Binding-site contacts:
Ligand atom CB contacts residue ASP53 of chain 1.B at 3.6 Å.
Ligand atom NH1 contacts residue ASN96 of chain 1.A at 3.6 Å (h-bond).
Ligand atom NH1 contacts residue SER30 of chain 1.B at 3.1 Å (h-bond).
Ligand atom OD2 contacts residue LEU54 of chain 1.B at 3.0 Å (h-bond).
Ligand atom NH1 contacts residue ASP99 of chain 1.B at 3.2 Å (salt-bridge).
Ligand atom OD2 contacts residue TYR56 of chain 1.B at 3.4 Å (h-bond).
Ligand atom CB contacts residue TYR59 of chain 1.B at 3.5 Å (hydrophobic).
Ligand atom O contacts residue LEU98 of chain 1.A at 3.1 Å.
Ligand atom N contacts residue ASP53 of chain 1.B at 3.5 Å (salt-bridge).
Ligand atom OD1 contacts residue SER52 of chain 1.B at 3.5 Å (h-bond).
Ligand atom NH2 contacts residue ASP99 of chain 1.B at 2.5 Å (salt-bridge).
Ligand atom OE1 contacts residue THR57 of chain 1.B at 2.6 Å (h-bond).
Ligand atom CG contacts residue SER52 of chain 1.B at 3.4 Å.
Ligand atom OG contacts residue TRP101 of chain 1.A at 3.4 Å (h-bond).
Ligand atom OE1 contacts residue HIS31 of chain 1.A at 3.2 Å.
Ligand atom OG contacts residue THR97 of chain 1.A at 3.5 Å (h-bond).
Ligand atom O contacts residue HIS31 of chain 1.A at 2.8 Å (h-bond).
Ligand atom N contacts residue THR97 of chain 1.A at 3.2 Å (h-bond).
Ligand atom C contacts residue LEU98 of chain 1.A at 3.6 Å (hydrophobic).
Ligand atom OD2 contacts residue SER52 of chain 1.B at 2.6 Å (h-bond).
Ligand atom CB contacts residue VAL99 of chain 1.A at 3.5 Å (hydrophobic).
Ligand atom O contacts residue TRP101 of chain 1.B at 3.1 Å (h-bond).
Ligand atom C contacts residue TYR59 of chain 1.B at 3.5 Å (hydrophobic).
Ligand atom NH1 contacts residue ASP31 of chain 1.B at 3.4 Å (salt-bridge).
Ligand atom CA contacts residue TYR59 of chain 1.B at 3.4 Å (hydrophobic).
Ligand atom CB contacts residue TYR37 of chain 1.A at 3.6 Å (hydrophobic).
Ligand atom OD2 contacts residue ALA55 of chain 1.B at 3.6 Å (h-bond).
Ligand atom O contacts residue VAL99 of chain 1.A at 2.7 Å (h-bond).
Ligand atom O contacts residue TRP101 of chain 1.B at 3.4 Å.
Ligand atom C contacts residue TRP101 of chain 1.B at 3.5 Å (hydrophobic).
Ligand atom NH2 contacts residue TRP101 of chain 1.A at 3.6 Å.
Ligand atom CZ contacts residue ASP99 of chain 1.B at 3.6 Å.
Ligand atom CD contacts residue ASN32 of chain 1.A at 3.6 Å.
Ligand atom OG contacts residue ASN96 of chain 1.A at 2.6 Å (h-bond).
Ligand atom N contacts residue TYR59 of chain 1.B at 2.8 Å (h-bond).
Ligand atom OE1 contacts residue ASN32 of chain 1.A at 3.0 Å (h-bond).
Ligand atom CB contacts residue TRP101 of chain 1.A at 3.5 Å (hydrophobic).
Ligand atom NH1 contacts residue ASP102 of chain 1.B at 2.9 Å (salt-bridge).
Ligand atom CB contacts residue ASP53 of chain 1.B at 3.6 Å.
Ligand atom N contacts residue ASP53 of chain 1.B at 3.0 Å (salt-bridge).

Sequence of chain 1.B:
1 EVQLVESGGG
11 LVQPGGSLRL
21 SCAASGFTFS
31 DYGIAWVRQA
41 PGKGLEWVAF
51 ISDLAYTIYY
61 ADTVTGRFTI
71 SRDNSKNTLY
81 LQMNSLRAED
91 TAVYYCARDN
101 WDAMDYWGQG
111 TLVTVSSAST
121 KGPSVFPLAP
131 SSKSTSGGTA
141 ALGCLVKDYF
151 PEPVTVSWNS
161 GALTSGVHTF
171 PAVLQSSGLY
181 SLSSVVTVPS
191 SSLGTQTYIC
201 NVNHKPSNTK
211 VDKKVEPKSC

The small molecule below binds the protein below.
Small molecule (SMILES): C[C@H](N)C(=O)N[C@@H](CCC(N)=O)C(=O)N[C@@H](CO)C(=O)N[C@@H](CCC(N)=O)C(=O)N[C@@H](CCCN=C(N)N)C(=O)N[C@@H](C)C(=O)N1CCC[C@H]1C(=O)N[C@@H](CC(=O)O)C(=O)N[C@H](C=O)CCCN=C(N)N

Sequence of chain 1.A:
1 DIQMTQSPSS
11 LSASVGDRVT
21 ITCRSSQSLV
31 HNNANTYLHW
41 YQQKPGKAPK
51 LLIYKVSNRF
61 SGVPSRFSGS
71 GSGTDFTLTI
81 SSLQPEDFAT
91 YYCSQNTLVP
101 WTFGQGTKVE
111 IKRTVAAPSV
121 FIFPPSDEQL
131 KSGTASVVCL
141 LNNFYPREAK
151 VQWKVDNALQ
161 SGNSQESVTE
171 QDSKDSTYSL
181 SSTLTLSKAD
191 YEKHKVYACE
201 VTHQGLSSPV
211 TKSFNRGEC